Binding-site contacts:
Ligand atom C2 contacts residue CYS222 of chain 1.C at 3.1 Å (hydrophobic).
Ligand atom N7 contacts residue MET305 of chain 1.C at 3.0 Å (h-bond).
Ligand atom N3 contacts residue 8L41 of chain 1.Q at 3.6 Å.
Ligand atom N9 contacts residue ILE221 of chain 1.C at 3.7 Å.
Ligand atom O5' contacts residue GLY256 of chain 1.C at 3.5 Å.
Ligand atom O6 contacts residue GLY333 of chain 1.C at 3.5 Å.
Ligand atom O1P contacts residue SER279 of chain 1.C at 3.5 Å (h-bond).
Ligand atom O5' contacts residue GLY219 of chain 1.C at 3.5 Å.
Ligand atom N3 contacts residue CYS222 of chain 1.C at 3.7 Å.
Ligand atom O3' contacts residue ASP255 of chain 1.C at 2.5 Å (salt-bridge).
Ligand atom C5' contacts residue TYR302 of chain 1.C at 3.6 Å (hydrophobic).
Ligand atom O6 contacts residue GLU332 of chain 1.C at 3.7 Å.
Ligand atom O2P contacts residue SER220 of chain 1.C at 2.8 Å (h-bond).
Ligand atom O2' contacts residue ASP255 of chain 1.C at 2.5 Å (salt-bridge).
Ligand atom C8 contacts residue MET72 of chain 1.C at 3.5 Å (hydrophobic).
Ligand atom C2 contacts residue 8L41 of chain 1.Q at 3.4 Å.
Ligand atom O6 contacts residue MET305 of chain 1.C at 3.4 Å (h-bond).
Ligand atom N1 contacts residue GLU332 of chain 1.C at 2.9 Å (salt-bridge).
Ligand atom C2 contacts residue GLU332 of chain 1.C at 3.7 Å.
Ligand atom C8 contacts residue ILE221 of chain 1.C at 3.5 Å (hydrophobic).
Ligand atom C4 contacts residue ILE221 of chain 1.C at 3.7 Å (hydrophobic).
Ligand atom C3' contacts residue ASP255 of chain 1.C at 3.4 Å.
Ligand atom O6 contacts residue GLY306 of chain 1.C at 2.7 Å (h-bond).
Ligand atom O3P contacts residue GLY257 of chain 1.C at 3.0 Å (h-bond).
Ligand atom N7 contacts residue ILE221 of chain 1.C at 3.3 Å.
Ligand atom N7 contacts residue GLY304 of chain 1.C at 3.5 Å.
Ligand atom O3' contacts residue MET276 of chain 1.C at 3.5 Å (h-bond).
Ligand atom C4' contacts residue ASP255 of chain 1.C at 3.5 Å.
Ligand atom N1 contacts residue 8L41 of chain 1.Q at 3.5 Å (h-bond).
Ligand atom O2' contacts residue ASN194 of chain 1.C at 3.5 Å (h-bond).
Ligand atom C2' contacts residue ASP255 of chain 1.C at 3.6 Å.
Ligand atom O1P contacts residue GLY278 of chain 1.C at 2.8 Å (h-bond).
Ligand atom O6 contacts residue GLY304 of chain 1.C at 3.3 Å.
Ligand atom C6 contacts residue GLY306 of chain 1.C at 3.5 Å.
Ligand atom O3P contacts residue SER220 of chain 1.C at 2.9 Å (h-bond).
Ligand atom O3P contacts residue GLY219 of chain 1.C at 3.4 Å.
Ligand atom C5 contacts residue ILE221 of chain 1.C at 3.4 Å (hydrophobic).
Ligand atom O2P contacts residue TYR302 of chain 1.C at 2.5 Å (h-bond).
Ligand atom O3' contacts residue ALA70 of chain 1.C at 3.4 Å.
Ligand atom O2P contacts residue SER279 of chain 1.C at 3.0 Å (h-bond).

The small molecule below binds the protein below.
Small molecule (SMILES): O=c1[nH]cnc2c1ncn2[C@@H]1O[C@H](COP(=O)(O)O)[C@@H](O)[C@H]1O

Sequence of chain 1.C:
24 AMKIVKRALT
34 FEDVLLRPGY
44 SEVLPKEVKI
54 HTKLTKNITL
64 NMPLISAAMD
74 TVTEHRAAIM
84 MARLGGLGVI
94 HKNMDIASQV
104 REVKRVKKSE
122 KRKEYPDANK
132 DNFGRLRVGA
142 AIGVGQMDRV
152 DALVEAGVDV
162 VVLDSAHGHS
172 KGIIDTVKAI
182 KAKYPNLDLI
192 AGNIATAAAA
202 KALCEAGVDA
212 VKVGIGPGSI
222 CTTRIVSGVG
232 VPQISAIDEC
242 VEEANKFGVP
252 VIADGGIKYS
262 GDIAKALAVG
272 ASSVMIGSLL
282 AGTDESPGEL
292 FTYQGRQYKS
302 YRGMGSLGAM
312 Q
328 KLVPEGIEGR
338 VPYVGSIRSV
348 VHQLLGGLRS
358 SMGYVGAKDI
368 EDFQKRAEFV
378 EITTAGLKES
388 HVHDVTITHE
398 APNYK